Sequence of chain 1.A:
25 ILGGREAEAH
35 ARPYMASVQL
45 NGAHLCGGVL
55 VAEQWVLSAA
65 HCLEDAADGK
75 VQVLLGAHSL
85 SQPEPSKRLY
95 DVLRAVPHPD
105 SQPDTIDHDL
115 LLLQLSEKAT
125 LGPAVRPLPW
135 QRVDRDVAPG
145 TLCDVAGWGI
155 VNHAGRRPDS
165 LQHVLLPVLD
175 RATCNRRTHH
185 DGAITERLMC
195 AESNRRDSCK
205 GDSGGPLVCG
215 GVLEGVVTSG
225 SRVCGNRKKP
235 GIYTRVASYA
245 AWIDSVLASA

The small molecule below binds the protein below.
Small molecule (SMILES): N[C@H](CO)c1cccc(-c2cccc(COc3ccccc3CC(=O)O)c2)c1

Binding-site contacts:
Ligand atom O28 contacts residue THR222 of chain 1.A at 3.0 Å (h-bond).
Ligand atom C7 contacts residue SER223 of chain 1.A at 3.7 Å.
Ligand atom O19 contacts residue SER207 of chain 1.A at 3.0 Å (h-bond).
Ligand atom C7 contacts residue LYS204 of chain 1.A at 3.7 Å.
Ligand atom C23 contacts residue CYS203 of chain 1.A at 3.4 Å (hydrophobic).
Ligand atom O19 contacts residue LYS204 of chain 1.A at 3.6 Å.
Ligand atom C17 contacts residue SER207 of chain 1.A at 3.3 Å.
Ligand atom N26 contacts residue SER202 of chain 1.A at 2.8 Å (h-bond).
Ligand atom C1 contacts residue CYS228 of chain 1.A at 3.7 Å (hydrophobic).
Ligand atom C17 contacts residue GLY205 of chain 1.A at 3.4 Å.
Ligand atom C2 contacts residue LYS204 of chain 1.A at 3.7 Å.
Ligand atom O18 contacts residue SER207 of chain 1.A at 2.7 Å (h-bond).
Ligand atom C23 contacts residue SER207 of chain 1.A at 3.4 Å.
Ligand atom O28 contacts residue ILE236 of chain 1.A at 2.8 Å (h-bond).
Ligand atom C20 contacts residue SER223 of chain 1.A at 3.2 Å.
Ligand atom C27 contacts residue THR222 of chain 1.A at 3.6 Å.
Ligand atom C21 contacts residue SER202 of chain 1.A at 3.6 Å.
Ligand atom C23 contacts residue VAL221 of chain 1.A at 3.7 Å (hydrophobic).
Ligand atom C14 contacts residue CYS50 of chain 1.A at 3.7 Å (hydrophobic).
Ligand atom O19 contacts residue ASP206 of chain 1.A at 3.3 Å (salt-bridge).
Ligand atom C24 contacts residue SER207 of chain 1.A at 3.5 Å.
Ligand atom C16 contacts residue GLY205 of chain 1.A at 3.5 Å.
Ligand atom C25 contacts residue SER202 of chain 1.A at 3.6 Å.
Ligand atom O9 contacts residue LYS204 of chain 1.A at 3.4 Å.
Ligand atom O19 contacts residue GLY205 of chain 1.A at 2.7 Å (h-bond).
Ligand atom C22 contacts residue THR222 of chain 1.A at 3.2 Å.
Ligand atom C25 contacts residue VAL227 of chain 1.A at 3.7 Å (hydrophobic).
Ligand atom C16 contacts residue LEU49 of chain 1.A at 3.6 Å (hydrophobic).
Ligand atom C22 contacts residue SER202 of chain 1.A at 3.5 Å.
Ligand atom C23 contacts residue THR222 of chain 1.A at 3.6 Å.
Ligand atom C27 contacts residue SER223 of chain 1.A at 3.5 Å.
Ligand atom O28 contacts residue GLY235 of chain 1.A at 3.3 Å.
Ligand atom C4 contacts residue LYS204 of chain 1.A at 3.6 Å.
Ligand atom N26 contacts residue ASP201 of chain 1.A at 3.0 Å (salt-bridge).
Ligand atom C6 contacts residue ARG226 of chain 1.A at 3.6 Å.
Ligand atom C8 contacts residue ARG226 of chain 1.A at 3.6 Å.
Ligand atom C3 contacts residue SER223 of chain 1.A at 3.6 Å.
Ligand atom C24 contacts residue CYS203 of chain 1.A at 3.4 Å (hydrophobic).
Ligand atom O18 contacts residue HIS65 of chain 1.A at 2.7 Å (h-bond).
Ligand atom C24 contacts residue LYS204 of chain 1.A at 3.6 Å.